Sequence of chain 2.B:
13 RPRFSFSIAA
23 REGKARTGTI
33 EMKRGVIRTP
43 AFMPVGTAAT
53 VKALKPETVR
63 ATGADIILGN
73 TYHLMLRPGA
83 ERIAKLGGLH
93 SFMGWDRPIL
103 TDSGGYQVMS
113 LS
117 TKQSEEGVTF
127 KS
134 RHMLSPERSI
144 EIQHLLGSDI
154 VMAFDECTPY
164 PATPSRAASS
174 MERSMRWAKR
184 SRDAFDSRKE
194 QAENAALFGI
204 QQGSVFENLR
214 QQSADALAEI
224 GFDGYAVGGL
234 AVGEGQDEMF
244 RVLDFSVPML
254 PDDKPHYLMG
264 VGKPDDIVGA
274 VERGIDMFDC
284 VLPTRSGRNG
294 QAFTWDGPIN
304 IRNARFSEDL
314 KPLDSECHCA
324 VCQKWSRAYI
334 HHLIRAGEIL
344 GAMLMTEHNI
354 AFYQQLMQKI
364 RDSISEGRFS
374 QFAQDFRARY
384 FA

This protein binds this small molecule.
Small molecule (SMILES): CNc1nc2cc3c(=O)[nH]c(N)nc3c(CCc3ccccc3)c2[nH]1

Binding-site contacts:
Ligand atom N2 contacts residue TYR108 of chain 2.B at 3.5 Å.
Ligand atom N4 contacts residue GLY263 of chain 2.B at 3.6 Å.
Ligand atom O contacts residue CYS160 of chain 2.B at 3.4 Å (h-bond).
Ligand atom C13 contacts residue LEU233 of chain 2.B at 3.6 Å (hydrophobic).
Ligand atom C1 contacts residue ASP104 of chain 2.B at 3.5 Å.
Ligand atom C3 contacts residue TYR108 of chain 2.B at 3.6 Å (hydrophobic).
Ligand atom N contacts residue ASP158 of chain 2.B at 2.7 Å (salt-bridge).
Ligand atom C7 contacts residue ASP104 of chain 2.B at 3.1 Å.
Ligand atom N3 contacts residue MET262 of chain 2.B at 3.5 Å (h-bond).
Ligand atom C11 contacts residue ASP282 of chain 2.B at 3.1 Å.
Ligand atom N3 contacts residue ALA234 of chain 2.B at 3.6 Å.
Ligand atom C14 contacts residue GLY263 of chain 2.B at 3.6 Å.
Ligand atom C1 contacts residue MET262 of chain 2.B at 3.7 Å (hydrophobic).
Ligand atom N3 contacts residue LEU233 of chain 2.B at 2.7 Å (h-bond).
Ligand atom O contacts residue GLY232 of chain 2.B at 2.8 Å (h-bond).
Ligand atom C13 contacts residue TYR108 of chain 2.B at 3.6 Å (hydrophobic).
Ligand atom O contacts residue ASP158 of chain 2.B at 3.5 Å (salt-bridge).
Ligand atom C contacts residue ASP158 of chain 2.B at 3.6 Å.
Ligand atom N5 contacts residue TYR108 of chain 2.B at 3.5 Å.
Ligand atom N2 contacts residue ASP104 of chain 2.B at 2.8 Å (salt-bridge).
Ligand atom O contacts residue GLN205 of chain 2.B at 3.0 Å (h-bond).
Ligand atom C6 contacts residue ASP104 of chain 2.B at 3.6 Å.
Ligand atom O contacts residue GLY231 of chain 2.B at 3.3 Å.
Ligand atom C14 contacts residue ALA234 of chain 2.B at 3.6 Å (hydrophobic).
Ligand atom N1 contacts residue ASP104 of chain 2.B at 2.9 Å (salt-bridge).
Ligand atom C2 contacts residue TYR108 of chain 2.B at 3.6 Å (hydrophobic).
Ligand atom C12 contacts residue TYR108 of chain 2.B at 3.5 Å (hydrophobic).
Ligand atom N1 contacts residue ASP158 of chain 2.B at 2.8 Å (salt-bridge).
Ligand atom N2 contacts residue MET262 of chain 2.B at 3.5 Å.
Ligand atom C14 contacts residue TYR108 of chain 2.B at 3.6 Å (hydrophobic).
Ligand atom C17 contacts residue TYR108 of chain 2.B at 3.7 Å (hydrophobic).
Ligand atom C5 contacts residue ASP104 of chain 2.B at 3.4 Å.
Ligand atom N5 contacts residue GLY263 of chain 2.B at 3.6 Å.
Ligand atom N4 contacts residue ALA234 of chain 2.B at 2.9 Å (h-bond).
Ligand atom C10 contacts residue VAL47 of chain 2.B at 3.5 Å (hydrophobic).
Ligand atom C1 contacts residue ASP158 of chain 2.B at 3.6 Å.
Ligand atom N1 contacts residue SER105 of chain 2.B at 3.7 Å.
Ligand atom C4 contacts residue ASP104 of chain 2.B at 3.2 Å.
Ligand atom N1 contacts residue ILE203 of chain 2.B at 3.5 Å.
Ligand atom C4 contacts residue TYR108 of chain 2.B at 3.5 Å (hydrophobic).